Sequence of chain 1.A:
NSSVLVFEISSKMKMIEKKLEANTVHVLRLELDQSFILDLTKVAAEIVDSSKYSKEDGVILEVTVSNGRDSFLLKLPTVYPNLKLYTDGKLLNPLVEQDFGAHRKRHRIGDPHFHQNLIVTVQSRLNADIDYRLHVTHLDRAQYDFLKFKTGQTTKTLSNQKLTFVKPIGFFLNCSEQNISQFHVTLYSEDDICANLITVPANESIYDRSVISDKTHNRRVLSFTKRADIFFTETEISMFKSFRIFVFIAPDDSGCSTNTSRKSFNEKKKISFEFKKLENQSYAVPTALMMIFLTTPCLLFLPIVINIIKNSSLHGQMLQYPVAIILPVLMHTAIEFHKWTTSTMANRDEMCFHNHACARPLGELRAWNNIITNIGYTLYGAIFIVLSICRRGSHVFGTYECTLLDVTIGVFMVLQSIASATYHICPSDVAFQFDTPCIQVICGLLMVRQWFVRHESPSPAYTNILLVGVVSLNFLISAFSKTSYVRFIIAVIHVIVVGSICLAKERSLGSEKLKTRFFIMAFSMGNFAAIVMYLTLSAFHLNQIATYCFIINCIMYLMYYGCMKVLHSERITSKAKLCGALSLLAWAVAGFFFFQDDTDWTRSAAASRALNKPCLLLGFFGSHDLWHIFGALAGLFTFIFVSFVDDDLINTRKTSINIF

Sequence of chain 1.D:
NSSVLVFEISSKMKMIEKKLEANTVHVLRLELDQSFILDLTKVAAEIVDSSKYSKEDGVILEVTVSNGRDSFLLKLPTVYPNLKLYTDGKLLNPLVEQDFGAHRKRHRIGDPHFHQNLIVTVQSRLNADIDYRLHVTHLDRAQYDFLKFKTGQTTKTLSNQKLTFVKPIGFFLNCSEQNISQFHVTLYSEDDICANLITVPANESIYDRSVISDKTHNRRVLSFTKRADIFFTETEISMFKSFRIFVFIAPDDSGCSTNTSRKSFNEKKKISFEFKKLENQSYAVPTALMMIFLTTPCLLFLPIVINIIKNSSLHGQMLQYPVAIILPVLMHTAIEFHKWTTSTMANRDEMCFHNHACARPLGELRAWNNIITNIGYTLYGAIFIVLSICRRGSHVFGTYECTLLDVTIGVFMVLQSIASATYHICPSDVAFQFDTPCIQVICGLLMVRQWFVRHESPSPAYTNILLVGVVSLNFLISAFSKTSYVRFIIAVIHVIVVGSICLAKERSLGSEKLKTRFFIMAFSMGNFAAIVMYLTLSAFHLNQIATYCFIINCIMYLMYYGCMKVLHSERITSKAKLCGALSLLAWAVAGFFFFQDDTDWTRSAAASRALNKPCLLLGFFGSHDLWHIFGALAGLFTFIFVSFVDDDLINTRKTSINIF

Binding-site contacts:
Ligand atom C4 contacts residue PRO128 of chain 1.A at 4.0 Å (hydrophobic).
Ligand atom C7 contacts residue MET286 of chain 1.D at 3.1 Å (hydrophobic).
Ligand atom C2 contacts residue ASN250 of chain 1.D at 4.4 Å.
Ligand atom C5 contacts residue ASN250 of chain 1.D at 3.8 Å.
Ligand atom O7 contacts residue LYS288 of chain 1.D at 4.3 Å.
Ligand atom O6 contacts residue ASN250 of chain 1.D at 3.1 Å (h-bond).
Ligand atom C7 contacts residue LYS288 of chain 1.D at 4.4 Å.
Ligand atom O6 contacts residue VAL126 of chain 1.A at 3.9 Å.
Ligand atom O5 contacts residue ASN250 of chain 1.D at 2.6 Å (h-bond).
Ligand atom O7 contacts residue PHE287 of chain 1.D at 2.8 Å (h-bond).
Ligand atom O4 contacts residue PRO128 of chain 1.A at 3.5 Å (h-bond).
Ligand atom C8 contacts residue PHE287 of chain 1.D at 4.2 Å (hydrophobic).
Ligand atom C2 contacts residue MET286 of chain 1.D at 3.9 Å (hydrophobic).
Ligand atom C8 contacts residue MET286 of chain 1.D at 3.2 Å (hydrophobic).
Ligand atom C3 contacts residue MET286 of chain 1.D at 4.4 Å (hydrophobic).
Ligand atom C2 contacts residue PHE287 of chain 1.D at 4.2 Å (hydrophobic).
Ligand atom C1 contacts residue ASN250 of chain 1.D at 3.2 Å.
Ligand atom O3 contacts residue ASN250 of chain 1.D at 4.5 Å.
Ligand atom O7 contacts residue MET286 of chain 1.D at 3.8 Å.
Ligand atom N2 contacts residue MET286 of chain 1.D at 3.2 Å (h-bond).
Ligand atom C3 contacts residue PHE287 of chain 1.D at 4.4 Å (hydrophobic).
Ligand atom C6 contacts residue ASN250 of chain 1.D at 4.0 Å.
Ligand atom C6 contacts residue PRO128 of chain 1.A at 3.8 Å (hydrophobic).
Ligand atom O3 contacts residue PHE287 of chain 1.D at 3.7 Å.
Ligand atom C8 contacts residue LYS288 of chain 1.D at 3.7 Å.
Ligand atom C7 contacts residue PHE287 of chain 1.D at 3.7 Å (hydrophobic).
Ligand atom C6 contacts residue VAL126 of chain 1.A at 4.0 Å (hydrophobic).
Ligand atom N2 contacts residue PHE287 of chain 1.D at 4.5 Å.

This protein binds this small molecule.
Small molecule (SMILES): CC(=O)N[C@H]1[C@H](O[C@H]2[C@H](O)[C@@H](NC(C)=O)CO[C@@H]2CO)O[C@H](CO)[C@@H](O)[C@@H]1O